Sequence of chain 1.N:
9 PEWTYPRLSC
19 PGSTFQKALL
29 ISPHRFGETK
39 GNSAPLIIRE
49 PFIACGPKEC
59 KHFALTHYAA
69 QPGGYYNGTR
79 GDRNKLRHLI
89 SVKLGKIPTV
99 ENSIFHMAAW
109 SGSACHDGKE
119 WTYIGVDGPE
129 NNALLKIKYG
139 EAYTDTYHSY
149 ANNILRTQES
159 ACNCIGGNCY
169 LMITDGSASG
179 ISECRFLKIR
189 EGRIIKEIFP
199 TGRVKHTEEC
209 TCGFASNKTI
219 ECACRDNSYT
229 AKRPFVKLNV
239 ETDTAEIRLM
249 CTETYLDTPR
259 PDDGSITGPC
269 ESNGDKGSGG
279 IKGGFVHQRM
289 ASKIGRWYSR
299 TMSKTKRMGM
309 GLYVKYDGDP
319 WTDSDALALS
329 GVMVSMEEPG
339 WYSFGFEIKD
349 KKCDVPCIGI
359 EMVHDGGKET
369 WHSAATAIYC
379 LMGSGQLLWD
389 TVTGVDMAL

A small-molecule ligand and the protein it binds are described below.
Small molecule (SMILES): CCC(CC)O[C@@H]1C=C(C(=O)O)C[C@H](N)[C@H]1NC(C)=O

Binding-site contacts:
Ligand atom C1 contacts residue TYR340 of chain 1.N at 3.0 Å (hydrophobic).
Ligand atom C3 contacts residue ARG47 of chain 1.N at 3.6 Å.
Ligand atom C81 contacts residue ARG223 of chain 1.N at 3.8 Å.
Ligand atom C7 contacts residue ARG223 of chain 1.N at 3.7 Å.
Ligand atom C82 contacts residue ALA176 of chain 1.N at 3.8 Å (hydrophobic).
Ligand atom C4 contacts residue GLU48 of chain 1.N at 2.9 Å.
Ligand atom C11 contacts residue ILE152 of chain 1.N at 3.9 Å (hydrophobic).
Ligand atom C4 contacts residue TYR340 of chain 1.N at 3.6 Å (hydrophobic).
Ligand atom C6 contacts residue GLU207 of chain 1.N at 3.8 Å.
Ligand atom C91 contacts residue ARG81 of chain 1.N at 3.8 Å.
Ligand atom C2 contacts residue ASP80 of chain 1.N at 3.9 Å.
Ligand atom C10 contacts residue ARG81 of chain 1.N at 3.5 Å.
Ligand atom O10 contacts residue ARG81 of chain 1.N at 2.7 Å (salt-bridge).
Ligand atom C3 contacts residue TYR340 of chain 1.N at 3.0 Å (hydrophobic).
Ligand atom C7 contacts residue TYR340 of chain 1.N at 3.3 Å (hydrophobic).
Ligand atom O1A contacts residue TYR340 of chain 1.N at 3.2 Å (h-bond).
Ligand atom N4 contacts residue ASP80 of chain 1.N at 3.0 Å (salt-bridge).
Ligand atom O1B contacts residue ARG305 of chain 1.N at 2.7 Å (salt-bridge).
Ligand atom N4 contacts residue GLU48 of chain 1.N at 2.1 Å (salt-bridge).
Ligand atom O1A contacts residue ARG47 of chain 1.N at 3.0 Å (salt-bridge).
Ligand atom C1 contacts residue ARG223 of chain 1.N at 3.7 Å.
Ligand atom C6 contacts residue TYR340 of chain 1.N at 3.6 Å (hydrophobic).
Ligand atom C11 contacts residue ARG81 of chain 1.N at 4.0 Å.
Ligand atom C91 contacts residue ILE152 of chain 1.N at 3.9 Å (hydrophobic).
Ligand atom O10 contacts residue ASP80 of chain 1.N at 3.2 Å.
Ligand atom C3 contacts residue ASP80 of chain 1.N at 3.5 Å.
Ligand atom C2 contacts residue TYR340 of chain 1.N at 2.8 Å (hydrophobic).
Ligand atom O1A contacts residue ARG305 of chain 1.N at 3.0 Å (salt-bridge).
Ligand atom C3 contacts residue GLU48 of chain 1.N at 3.2 Å.
Ligand atom C91 contacts residue ARG154 of chain 1.N at 3.8 Å.
Ligand atom C82 contacts residue ASN225 of chain 1.N at 3.6 Å.
Ligand atom C2 contacts residue ARG223 of chain 1.N at 3.8 Å.
Ligand atom O1B contacts residue ARG223 of chain 1.N at 2.9 Å (salt-bridge).
Ligand atom C81 contacts residue GLU206 of chain 1.N at 3.5 Å.
Ligand atom C1 contacts residue ARG305 of chain 1.N at 3.6 Å.
Ligand atom O1B contacts residue TYR340 of chain 1.N at 3.6 Å (h-bond).
Ligand atom C8 contacts residue GLU206 of chain 1.N at 3.4 Å.
Ligand atom C11 contacts residue ARG154 of chain 1.N at 3.3 Å.
Ligand atom C4 contacts residue ASP80 of chain 1.N at 3.5 Å.
Ligand atom C5 contacts residue ASP80 of chain 1.N at 3.4 Å.